The protein below binds the small molecule below.
Small molecule (SMILES): CC(=O)N[C@@H]1[C@@H](O)[C@H](O)[C@@H](CO)O[C@H]1O

Binding-site contacts:
Ligand atom C5 contacts residue ASN717 of chain 1.C at 3.6 Å.
Ligand atom O7 contacts residue GLN1071 of chain 1.C at 4.2 Å.
Ligand atom O5 contacts residue ASN717 of chain 1.C at 2.3 Å (h-bond).
Ligand atom C7 contacts residue ASN717 of chain 1.C at 3.3 Å.
Ligand atom C4 contacts residue ASN717 of chain 1.C at 4.2 Å.
Ligand atom C8 contacts residue ASN717 of chain 1.C at 4.5 Å.
Ligand atom C3 contacts residue LEU922 of chain 1.C at 4.3 Å (hydrophobic).
Ligand atom C5 contacts residue GLN926 of chain 1.C at 4.2 Å.
Ligand atom O4 contacts residue LEU922 of chain 1.C at 3.7 Å.
Ligand atom C5 contacts residue LEU922 of chain 1.C at 3.8 Å (hydrophobic).
Ligand atom C3 contacts residue ASN717 of chain 1.C at 3.8 Å.
Ligand atom C2 contacts residue ASN717 of chain 1.C at 2.4 Å.
Ligand atom C1 contacts residue ASN717 of chain 1.C at 1.4 Å.
Ligand atom O7 contacts residue ASN717 of chain 1.C at 3.3 Å (h-bond).
Ligand atom N2 contacts residue ASN717 of chain 1.C at 2.9 Å (h-bond).
Ligand atom C4 contacts residue LEU922 of chain 1.C at 4.2 Å (hydrophobic).
Ligand atom C6 contacts residue GLN926 of chain 1.C at 3.4 Å.

Sequence of chain 1.C:
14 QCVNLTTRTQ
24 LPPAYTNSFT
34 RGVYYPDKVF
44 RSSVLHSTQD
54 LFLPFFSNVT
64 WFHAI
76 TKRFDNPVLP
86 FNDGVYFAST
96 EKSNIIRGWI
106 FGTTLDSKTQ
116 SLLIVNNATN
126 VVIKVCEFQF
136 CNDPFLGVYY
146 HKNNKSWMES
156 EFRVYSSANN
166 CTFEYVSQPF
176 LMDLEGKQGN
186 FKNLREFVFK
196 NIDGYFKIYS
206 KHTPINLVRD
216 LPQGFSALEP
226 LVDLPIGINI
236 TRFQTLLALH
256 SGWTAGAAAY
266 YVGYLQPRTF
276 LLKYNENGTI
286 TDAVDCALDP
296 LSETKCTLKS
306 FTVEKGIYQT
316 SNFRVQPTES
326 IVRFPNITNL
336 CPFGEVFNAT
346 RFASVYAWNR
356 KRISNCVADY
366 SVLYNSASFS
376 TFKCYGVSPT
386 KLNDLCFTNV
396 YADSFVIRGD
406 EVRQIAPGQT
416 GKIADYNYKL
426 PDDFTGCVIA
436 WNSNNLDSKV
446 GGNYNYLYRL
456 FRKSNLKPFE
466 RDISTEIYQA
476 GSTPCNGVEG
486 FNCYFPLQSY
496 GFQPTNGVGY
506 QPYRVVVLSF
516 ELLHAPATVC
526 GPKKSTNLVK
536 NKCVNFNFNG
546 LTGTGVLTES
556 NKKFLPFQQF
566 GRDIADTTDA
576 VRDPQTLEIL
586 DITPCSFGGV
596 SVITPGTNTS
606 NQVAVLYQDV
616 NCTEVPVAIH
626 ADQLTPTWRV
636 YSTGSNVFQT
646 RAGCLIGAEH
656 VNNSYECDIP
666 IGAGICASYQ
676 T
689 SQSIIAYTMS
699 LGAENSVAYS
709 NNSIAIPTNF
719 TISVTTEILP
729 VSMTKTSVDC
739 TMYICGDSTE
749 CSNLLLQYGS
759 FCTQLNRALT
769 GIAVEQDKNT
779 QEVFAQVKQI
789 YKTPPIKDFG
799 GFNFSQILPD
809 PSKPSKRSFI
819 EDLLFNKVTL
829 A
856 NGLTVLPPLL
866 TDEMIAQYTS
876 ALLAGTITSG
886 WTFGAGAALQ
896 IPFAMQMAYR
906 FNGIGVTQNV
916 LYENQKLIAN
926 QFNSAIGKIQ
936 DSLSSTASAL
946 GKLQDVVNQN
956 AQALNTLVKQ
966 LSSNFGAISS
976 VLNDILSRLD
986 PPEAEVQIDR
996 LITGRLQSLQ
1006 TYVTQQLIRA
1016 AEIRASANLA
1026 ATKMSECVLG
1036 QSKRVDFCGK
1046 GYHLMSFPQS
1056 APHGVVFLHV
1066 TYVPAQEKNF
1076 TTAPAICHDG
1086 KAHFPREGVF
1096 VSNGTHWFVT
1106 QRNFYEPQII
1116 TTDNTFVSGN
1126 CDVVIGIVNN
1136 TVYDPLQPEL